The protein below binds the small molecule below.
Small molecule (SMILES): CC(=O)N[C@H]1CO[C@H](CO[C@@H]2O[C@@H](C)[C@@H](O)[C@@H](O)[C@@H]2O)[C@@H](O)[C@@H]1O

Sequence of chain 2.A:
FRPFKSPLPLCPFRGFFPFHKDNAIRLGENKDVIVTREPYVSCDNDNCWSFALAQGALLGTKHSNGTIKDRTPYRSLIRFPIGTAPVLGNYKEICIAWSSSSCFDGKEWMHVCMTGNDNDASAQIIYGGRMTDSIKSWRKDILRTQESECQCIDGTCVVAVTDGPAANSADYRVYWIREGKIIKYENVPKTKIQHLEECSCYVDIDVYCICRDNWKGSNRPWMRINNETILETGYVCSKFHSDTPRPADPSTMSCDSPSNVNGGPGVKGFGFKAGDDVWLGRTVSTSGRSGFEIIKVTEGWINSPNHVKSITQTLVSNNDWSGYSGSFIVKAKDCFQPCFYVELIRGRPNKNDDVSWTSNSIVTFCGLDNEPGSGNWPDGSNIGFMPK

Binding-site contacts:
Ligand atom C8 contacts residue GLU228 of chain 2.A at 3.8 Å.
Ligand atom C6 contacts residue ASP154 of chain 2.A at 3.5 Å.
Ligand atom C1 contacts residue ASN227 of chain 2.A at 1.4 Å.
Ligand atom C6 contacts residue ASN226 of chain 2.A at 3.6 Å.
Ligand atom O5 contacts residue ASP154 of chain 2.A at 4.3 Å.
Ligand atom C3 contacts residue GLU228 of chain 2.A at 3.8 Å.
Ligand atom C5 contacts residue ASN227 of chain 2.A at 3.5 Å.
Ligand atom C4 contacts residue ASN227 of chain 2.A at 4.2 Å.
Ligand atom C8 contacts residue ASN227 of chain 2.A at 4.1 Å.
Ligand atom C5 contacts residue ASN227 of chain 2.A at 3.6 Å.
Ligand atom C3 contacts residue ASN227 of chain 2.A at 3.8 Å.
Ligand atom O7 contacts residue THR156 of chain 2.A at 4.1 Å.
Ligand atom N2 contacts residue GLU228 of chain 2.A at 2.9 Å (salt-bridge).
Ligand atom O6 contacts residue ASP154 of chain 2.A at 4.4 Å.
Ligand atom C7 contacts residue GLU228 of chain 2.A at 3.9 Å.
Ligand atom C7 contacts residue ASN227 of chain 2.A at 3.2 Å.
Ligand atom C6 contacts residue ASN227 of chain 2.A at 3.6 Å.
Ligand atom O7 contacts residue ASN227 of chain 2.A at 3.4 Å (h-bond).
Ligand atom N2 contacts residue ASN227 of chain 2.A at 2.9 Å (h-bond).
Ligand atom C6 contacts residue GLU228 of chain 2.A at 4.0 Å.
Ligand atom C2 contacts residue ASN227 of chain 2.A at 2.5 Å.
Ligand atom O3 contacts residue PRO7 of chain 2.A at 4.0 Å.
Ligand atom C6 contacts residue ASN227 of chain 2.A at 4.3 Å.
Ligand atom O5 contacts residue ASN227 of chain 2.A at 2.3 Å (h-bond).
Ligand atom O2 contacts residue PRO7 of chain 2.A at 4.2 Å.
Ligand atom C2 contacts residue GLU228 of chain 2.A at 3.6 Å.
Ligand atom C4 contacts residue ASN227 of chain 2.A at 4.2 Å.
Ligand atom O3 contacts residue ILE205 of chain 2.A at 4.4 Å.
Ligand atom C1 contacts residue GLU228 of chain 2.A at 3.7 Å.